Sequence of chain 28.D:
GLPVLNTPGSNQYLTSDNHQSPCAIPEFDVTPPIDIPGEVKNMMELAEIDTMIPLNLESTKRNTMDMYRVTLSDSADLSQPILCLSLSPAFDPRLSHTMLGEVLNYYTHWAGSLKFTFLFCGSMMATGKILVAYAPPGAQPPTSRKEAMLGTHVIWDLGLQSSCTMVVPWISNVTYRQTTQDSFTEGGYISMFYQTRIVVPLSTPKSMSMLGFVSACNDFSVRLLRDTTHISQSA

Binding-site contacts:
Ligand atom C10 contacts residue ILE108 of chain 27.B at 3.5 Å (hydrophobic).
Ligand atom C11 contacts residue PHE132 of chain 27.B at 3.5 Å (hydrophobic).
Ligand atom C19 contacts residue PHE236 of chain 27.B at 3.6 Å (hydrophobic).
Ligand atom C16 contacts residue MET130 of chain 27.B at 3.8 Å (hydrophobic).
Ligand atom C20 contacts residue PHE236 of chain 27.B at 3.4 Å (hydrophobic).
Ligand atom C10 contacts residue PHE132 of chain 27.B at 3.7 Å (hydrophobic).
Ligand atom C17 contacts residue MET130 of chain 27.B at 3.7 Å (hydrophobic).
Ligand atom C8 contacts residue VAL194 of chain 27.B at 3.8 Å (hydrophobic).
Ligand atom C8 contacts residue TYR157 of chain 27.B at 3.4 Å (hydrophobic).
Ligand atom N3 contacts residue LEU239 of chain 27.B at 3.8 Å.
Ligand atom C12 contacts residue PHE236 of chain 27.B at 3.7 Å (hydrophobic).
Ligand atom O24 contacts residue TYR110 of chain 27.B at 3.3 Å.
Ligand atom C3 contacts residue ALA24 of chain 27.D at 3.6 Å (hydrophobic).
Ligand atom C1 contacts residue ILE181 of chain 27.B at 3.5 Å (hydrophobic).
Ligand atom N4 contacts residue ILE192 of chain 27.B at 3.6 Å.
Ligand atom C19 contacts residue TYR110 of chain 27.B at 3.8 Å (hydrophobic).
Ligand atom C3 contacts residue TYR157 of chain 27.B at 3.4 Å (hydrophobic).
Ligand atom N3 contacts residue ILE192 of chain 27.B at 3.7 Å.
Ligand atom C7 contacts residue TYR157 of chain 27.B at 3.5 Å (hydrophobic).
Ligand atom O24 contacts residue PHE236 of chain 27.B at 3.9 Å.
Ligand atom C1 contacts residue ILE155 of chain 27.B at 3.8 Å (hydrophobic).
Ligand atom C25 contacts residue THR109 of chain 27.B at 3.2 Å.
Ligand atom C7 contacts residue VAL194 of chain 27.B at 3.6 Å (hydrophobic).
Ligand atom C4 contacts residue TYR157 of chain 27.B at 3.5 Å (hydrophobic).
Ligand atom C18 contacts residue TYR110 of chain 27.B at 3.8 Å (hydrophobic).
Ligand atom C4 contacts residue ALA24 of chain 27.D at 3.9 Å (hydrophobic).
Ligand atom C22 contacts residue PHE236 of chain 27.B at 3.3 Å (hydrophobic).
Ligand atom O24 contacts residue THR109 of chain 27.B at 3.6 Å.
Ligand atom C3 contacts residue PRO179 of chain 27.B at 3.6 Å (hydrophobic).
Ligand atom O23 contacts residue PHE236 of chain 27.B at 3.3 Å.
Ligand atom O15 contacts residue MET130 of chain 27.B at 3.8 Å.
Ligand atom C21 contacts residue TYR203 of chain 27.B at 3.7 Å (hydrophobic).
Ligand atom N6 contacts residue VAL194 of chain 27.B at 3.6 Å.
Ligand atom C7 contacts residue ILE25 of chain 27.D at 3.8 Å (hydrophobic).
Ligand atom C9 contacts residue VAL194 of chain 27.B at 3.8 Å (hydrophobic).
Ligand atom C13 contacts residue ILE108 of chain 27.B at 3.6 Å (hydrophobic).
Ligand atom C13 contacts residue PHE236 of chain 27.B at 3.8 Å (hydrophobic).
Ligand atom C22 contacts residue TYR110 of chain 27.B at 3.3 Å (hydrophobic).
Ligand atom N4 contacts residue LEU239 of chain 27.B at 3.6 Å.
Ligand atom O23 contacts residue TYR110 of chain 27.B at 3.5 Å.

Sequence of chain 27.B:
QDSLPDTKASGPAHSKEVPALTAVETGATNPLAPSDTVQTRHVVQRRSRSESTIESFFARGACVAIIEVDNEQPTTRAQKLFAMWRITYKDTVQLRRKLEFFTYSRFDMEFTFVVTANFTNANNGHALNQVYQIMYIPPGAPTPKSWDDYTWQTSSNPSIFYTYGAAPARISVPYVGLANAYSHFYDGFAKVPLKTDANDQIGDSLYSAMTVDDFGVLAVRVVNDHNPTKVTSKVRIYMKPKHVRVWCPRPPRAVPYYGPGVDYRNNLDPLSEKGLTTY

This small molecule binds to this protein.
Small molecule (SMILES): CCOC(=O)c1ccc(OCCCC2CCN(c3ccc(C)nn3)CC2)cc1

Sequence of chain 27.D:
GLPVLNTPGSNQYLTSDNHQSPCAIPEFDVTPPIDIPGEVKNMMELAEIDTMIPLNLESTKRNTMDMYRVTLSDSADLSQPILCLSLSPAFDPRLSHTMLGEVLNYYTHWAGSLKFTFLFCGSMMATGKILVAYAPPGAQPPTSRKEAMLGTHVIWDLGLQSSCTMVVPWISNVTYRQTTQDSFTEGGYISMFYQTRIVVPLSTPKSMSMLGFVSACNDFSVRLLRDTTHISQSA